This small molecule binds to this protein.
Small molecule (SMILES): Nc1cccc(Cn2cncn2)c1

Binding-site contacts:
Ligand atom NAA contacts residue SER237 of chain 1.A at 3.1 Å (h-bond).
Ligand atom CAF contacts residue ASN85 of chain 1.A at 4.1 Å.
Ligand atom CAC contacts residue HEM1 of chain 1.B at 3.0 Å.
Ligand atom CAD contacts residue HEM1 of chain 1.B at 3.9 Å.
Ligand atom CAE contacts residue HEM1 of chain 1.B at 4.0 Å.
Ligand atom NAA contacts residue CYS345 of chain 1.A at 4.5 Å.
Ligand atom CAL contacts residue HEM1 of chain 1.B at 3.6 Å.
Ligand atom CAE contacts residue ALA233 of chain 1.A at 3.6 Å (hydrophobic).
Ligand atom NAA contacts residue ARG386 of chain 1.A at 4.4 Å.
Ligand atom CAK contacts residue SER237 of chain 1.A at 3.9 Å.
Ligand atom CAC contacts residue ARG386 of chain 1.A at 3.5 Å.
Ligand atom NAI contacts residue THR229 of chain 1.A at 4.2 Å.
Ligand atom CAC contacts residue PHE280 of chain 1.A at 3.6 Å (hydrophobic).
Ligand atom NAI contacts residue ASN85 of chain 1.A at 3.1 Å (h-bond).
Ligand atom NAA contacts residue ALA233 of chain 1.A at 4.0 Å.
Ligand atom CAE contacts residue ASN85 of chain 1.A at 4.0 Å.
Ligand atom CAG contacts residue HEM1 of chain 1.B at 3.0 Å.
Ligand atom NAI contacts residue HEM1 of chain 1.B at 3.5 Å.
Ligand atom CAB contacts residue PHE280 of chain 1.A at 3.7 Å (hydrophobic).
Ligand atom CAB contacts residue HEM1 of chain 1.B at 3.7 Å.
Ligand atom NAJ contacts residue ALA233 of chain 1.A at 3.4 Å.
Ligand atom CAK contacts residue ARG386 of chain 1.A at 4.1 Å.
Ligand atom CAK contacts residue HEM1 of chain 1.B at 3.1 Å.
Ligand atom NAM contacts residue HEM1 of chain 1.B at 3.8 Å.
Ligand atom CAC contacts residue SER237 of chain 1.A at 4.1 Å.
Ligand atom CAG contacts residue ALA233 of chain 1.A at 3.8 Å (hydrophobic).
Ligand atom CAE contacts residue THR229 of chain 1.A at 3.8 Å.
Ligand atom CAK contacts residue ALA233 of chain 1.A at 4.2 Å (hydrophobic).
Ligand atom CAF contacts residue HEM1 of chain 1.B at 3.6 Å.
Ligand atom CAH contacts residue HEM1 of chain 1.B at 3.9 Å.
Ligand atom CAB contacts residue ARG386 of chain 1.A at 4.0 Å.
Ligand atom NAM contacts residue ALA233 of chain 1.A at 4.4 Å.
Ligand atom NAJ contacts residue HEM1 of chain 1.B at 4.4 Å.
Ligand atom NAA contacts residue HEM1 of chain 1.B at 2.2 Å.

Sequence of chain 1.A:
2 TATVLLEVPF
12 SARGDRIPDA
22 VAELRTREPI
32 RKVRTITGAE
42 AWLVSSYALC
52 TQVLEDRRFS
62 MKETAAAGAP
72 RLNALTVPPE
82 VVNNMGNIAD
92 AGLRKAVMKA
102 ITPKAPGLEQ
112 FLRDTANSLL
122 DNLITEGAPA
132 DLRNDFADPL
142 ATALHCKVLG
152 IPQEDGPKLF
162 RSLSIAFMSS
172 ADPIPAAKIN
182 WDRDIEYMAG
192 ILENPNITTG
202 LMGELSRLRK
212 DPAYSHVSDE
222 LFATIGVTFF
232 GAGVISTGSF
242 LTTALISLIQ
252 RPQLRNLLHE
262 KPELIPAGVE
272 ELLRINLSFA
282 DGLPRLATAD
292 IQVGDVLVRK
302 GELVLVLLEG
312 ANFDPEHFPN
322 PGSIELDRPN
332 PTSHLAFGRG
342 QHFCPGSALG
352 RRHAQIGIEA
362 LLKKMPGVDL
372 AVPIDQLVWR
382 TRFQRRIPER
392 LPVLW